Sequence of chain 1.D:
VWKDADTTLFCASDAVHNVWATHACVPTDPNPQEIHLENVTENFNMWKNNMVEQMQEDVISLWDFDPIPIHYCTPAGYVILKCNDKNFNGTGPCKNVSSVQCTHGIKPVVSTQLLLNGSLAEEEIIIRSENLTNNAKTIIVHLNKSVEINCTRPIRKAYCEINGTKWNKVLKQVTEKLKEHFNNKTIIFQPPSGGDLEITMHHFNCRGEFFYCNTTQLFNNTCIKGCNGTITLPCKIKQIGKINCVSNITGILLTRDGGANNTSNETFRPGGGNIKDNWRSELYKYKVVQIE

Binding-site contacts:
Ligand atom O6 contacts residue THR162 of chain 1.D at 3.2 Å (h-bond).
Ligand atom O6 contacts residue ASN163 of chain 1.D at 3.6 Å.
Ligand atom C8 contacts residue ASN160 of chain 1.D at 4.3 Å.
Ligand atom O5 contacts residue ASN160 of chain 1.D at 2.4 Å (h-bond).
Ligand atom N2 contacts residue ASN160 of chain 1.D at 2.9 Å (h-bond).
Ligand atom C1 contacts residue THR162 of chain 1.D at 3.2 Å.
Ligand atom C5 contacts residue THR162 of chain 1.D at 3.4 Å.
Ligand atom C1 contacts residue ASN160 of chain 1.D at 1.4 Å.
Ligand atom C3 contacts residue ASN160 of chain 1.D at 3.8 Å.
Ligand atom C4 contacts residue ASN160 of chain 1.D at 4.2 Å.
Ligand atom C5 contacts residue ASN160 of chain 1.D at 3.6 Å.
Ligand atom C2 contacts residue ASN160 of chain 1.D at 2.5 Å.
Ligand atom C7 contacts residue ASN160 of chain 1.D at 3.0 Å.
Ligand atom C1 contacts residue ASN163 of chain 1.D at 4.5 Å.
Ligand atom C6 contacts residue THR162 of chain 1.D at 3.9 Å.
Ligand atom O7 contacts residue ASN160 of chain 1.D at 2.7 Å (h-bond).
Ligand atom O5 contacts residue ASN163 of chain 1.D at 3.8 Å.
Ligand atom O5 contacts residue THR162 of chain 1.D at 3.1 Å (h-bond).

This protein binds this small molecule.
Small molecule (SMILES): CC(=O)N[C@@H]1[C@@H](O)[C@H](O)[C@@H](CO)O[C@H]1O